Sequence of chain 1.A:
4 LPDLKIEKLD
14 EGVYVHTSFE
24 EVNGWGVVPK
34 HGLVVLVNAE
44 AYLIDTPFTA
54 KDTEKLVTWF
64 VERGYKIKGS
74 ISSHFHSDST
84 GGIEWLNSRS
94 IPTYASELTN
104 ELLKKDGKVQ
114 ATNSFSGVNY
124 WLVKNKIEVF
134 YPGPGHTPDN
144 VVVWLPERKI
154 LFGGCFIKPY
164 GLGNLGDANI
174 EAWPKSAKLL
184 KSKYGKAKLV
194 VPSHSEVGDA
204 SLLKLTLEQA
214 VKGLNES

The small molecule below binds the protein below.
Small molecule (SMILES): O=C(O)c1cccc(N2CCC(O)CC2)c1C(=O)O

Binding-site contacts:
Ligand atom O12 contacts residue ASN167 of chain 1.A at 3.0 Å (h-bond).
Ligand atom O11 contacts residue CYS158 of chain 1.A at 3.8 Å.
Ligand atom O8 contacts residue HIS77 of chain 1.A at 3.6 Å.
Ligand atom C14 contacts residue ASN167 of chain 1.A at 3.8 Å.
Ligand atom C1 contacts residue ASN167 of chain 1.A at 3.8 Å.
Ligand atom C17 contacts residue SER80 of chain 1.A at 3.9 Å.
Ligand atom O19 contacts residue SER80 of chain 1.A at 2.9 Å (h-bond).
Ligand atom O8 contacts residue CYS158 of chain 1.A at 3.6 Å.
Ligand atom O12 contacts residue GLY166 of chain 1.A at 3.3 Å.
Ligand atom C10 contacts residue LYS161 of chain 1.A at 3.2 Å.
Ligand atom O8 contacts residue ASP81 of chain 1.A at 3.2 Å (salt-bridge).
Ligand atom O8 contacts residue ZN1 of chain 1.D at 2.0 Å.
Ligand atom O11 contacts residue ZN1 of chain 1.D at 3.2 Å.
Ligand atom O8 contacts residue ZN1 of chain 1.C at 2.1 Å.
Ligand atom O12 contacts residue LYS161 of chain 1.A at 2.8 Å (salt-bridge).
Ligand atom C10 contacts residue HIS197 of chain 1.A at 3.4 Å.
Ligand atom O8 contacts residue HIS139 of chain 1.A at 3.3 Å (h-bond).
Ligand atom O9 contacts residue ASN167 of chain 1.A at 2.9 Å (h-bond).
Ligand atom C5 contacts residue VAL31 of chain 1.A at 3.7 Å (hydrophobic).
Ligand atom C7 contacts residue ZN1 of chain 1.D at 3.0 Å.
Ligand atom C6 contacts residue HIS197 of chain 1.A at 3.9 Å.
Ligand atom C7 contacts residue HIS79 of chain 1.A at 3.5 Å.
Ligand atom C16 contacts residue SER80 of chain 1.A at 3.8 Å.
Ligand atom C2 contacts residue ZN1 of chain 1.D at 3.4 Å.
Ligand atom C1 contacts residue ZN1 of chain 1.D at 3.8 Å.
Ligand atom C18 contacts residue PHE51 of chain 1.A at 3.8 Å (hydrophobic).
Ligand atom C2 contacts residue HIS197 of chain 1.A at 3.6 Å.
Ligand atom O9 contacts residue ZN1 of chain 1.C at 2.6 Å.
Ligand atom O8 contacts residue HIS197 of chain 1.A at 3.7 Å.
Ligand atom O9 contacts residue HIS139 of chain 1.A at 2.8 Å.
Ligand atom O11 contacts residue HIS197 of chain 1.A at 3.4 Å.
Ligand atom O8 contacts residue HIS79 of chain 1.A at 3.4 Å (h-bond).
Ligand atom O9 contacts residue HIS79 of chain 1.A at 3.0 Å (h-bond).
Ligand atom C7 contacts residue HIS139 of chain 1.A at 3.4 Å.
Ligand atom C7 contacts residue ZN1 of chain 1.C at 2.7 Å.
Ligand atom O11 contacts residue HIS139 of chain 1.A at 3.0 Å.
Ligand atom C17 contacts residue ASP81 of chain 1.A at 3.8 Å.
Ligand atom C10 contacts residue ASN167 of chain 1.A at 3.7 Å.
Ligand atom C1 contacts residue HIS197 of chain 1.A at 3.4 Å.
Ligand atom O11 contacts residue LYS161 of chain 1.A at 2.8 Å (salt-bridge).